Binding-site contacts:
Ligand atom N4 contacts residue DG1 of chain 1.E at 2.8 Å (h-bond).
Ligand atom OP2 contacts residue ALA99 of chain 1.A at 2.8 Å (h-bond).
Ligand atom O6 contacts residue DC8 of chain 1.E at 3.0 Å (h-bond).
Ligand atom N1 contacts residue DC5 of chain 1.E at 2.9 Å (h-bond).
Ligand atom N4 contacts residue DG3 of chain 1.E at 2.7 Å (h-bond).
Ligand atom O5' contacts residue ALA20 of chain 1.A at 3.2 Å.
Ligand atom O3' contacts residue ARG83 of chain 1.A at 3.2 Å (salt-bridge).
Ligand atom O6 contacts residue HIS100 of chain 1.A at 2.9 Å.
Ligand atom N2 contacts residue DC4 of chain 1.E at 2.7 Å (h-bond).
Ligand atom N4 contacts residue DG2 of chain 1.E at 2.6 Å (h-bond).
Ligand atom O2 contacts residue DG6 of chain 1.E at 2.8 Å (h-bond).
Ligand atom N4 contacts residue DG6 of chain 1.E at 3.1 Å (h-bond).
Ligand atom N1 contacts residue DC4 of chain 1.E at 2.9 Å (h-bond).
Ligand atom O2 contacts residue DG3 of chain 1.E at 2.8 Å (h-bond).
Ligand atom O6 contacts residue DC5 of chain 1.E at 2.8 Å (h-bond).
Ligand atom O6 contacts residue DC7 of chain 1.E at 2.9 Å (h-bond).
Ligand atom OP1 contacts residue ALA20 of chain 1.A at 3.1 Å (h-bond).
Ligand atom N1 contacts residue DC8 of chain 1.E at 2.9 Å (h-bond).
Ligand atom N7 contacts residue HIS100 of chain 1.A at 2.9 Å (h-bond).
Ligand atom N2 contacts residue DC8 of chain 1.E at 2.7 Å (h-bond).
Ligand atom OP2 contacts residue ARG71 of chain 1.A at 2.8 Å (salt-bridge).
Ligand atom OP1 contacts residue TYR29 of chain 1.A at 2.6 Å (h-bond).
Ligand atom N3 contacts residue DG6 of chain 1.E at 3.0 Å (h-bond).
Ligand atom N2 contacts residue DC7 of chain 1.E at 2.6 Å (h-bond).
Ligand atom O6 contacts residue DC4 of chain 1.E at 2.9 Å (h-bond).
Ligand atom O2 contacts residue DG2 of chain 1.E at 2.5 Å (h-bond).
Ligand atom O2 contacts residue DG1 of chain 1.E at 2.6 Å (h-bond).
Ligand atom O6 contacts residue DG6 of chain 1.E at 3.0 Å (h-bond).
Ligand atom N2 contacts residue DC5 of chain 1.E at 2.9 Å (h-bond).
Ligand atom N4 contacts residue GLY101 of chain 1.A at 3.2 Å (h-bond).
Ligand atom N7 contacts residue GLY101 of chain 1.A at 3.0 Å (h-bond).
Ligand atom N1 contacts residue DC7 of chain 1.E at 2.8 Å (h-bond).
Ligand atom N3 contacts residue DG3 of chain 1.E at 2.8 Å (h-bond).
Ligand atom O6 contacts residue HIS100 of chain 1.A at 3.0 Å.
Ligand atom OP2 contacts residue TYR29 of chain 1.A at 3.2 Å (h-bond).
Ligand atom N3 contacts residue DG2 of chain 1.E at 2.6 Å (h-bond).
Ligand atom C4' contacts residue LYS18 of chain 1.A at 3.2 Å.
Ligand atom OP1 contacts residue ARG83 of chain 1.A at 2.6 Å (salt-bridge).
Ligand atom N4 contacts residue ASP102 of chain 1.A at 2.7 Å (salt-bridge).
Ligand atom N3 contacts residue DG1 of chain 1.E at 2.7 Å (h-bond).

A protein and the small-molecule ligand that binds it are described below.
Small molecule (SMILES): Nc1ccn([C@H]2C[C@H](O[P](=O)(O)OC[C@H]3O[C@@H](n4cnc5c(=O)nc(N)[nH]c54)C[C@@H]3O[P](=O)(S)OC[C@H]3O[C@@H](n4cnc5c(=O)[nH]c(N)nc54)C[C@@H]3O[P](=O)(O)OC[C@H]3O[C@@H](n4ccc(N)nc4=O)C[C@@H]3O[P](=O)(O)OC[C@H]3O[C@@H](n4ccc(N)nc4=O)C[C@@H]3O[P](=O)(O)OC[C@H]3O[C@@H](n4ccc(N)nc4=O)C[C@@H]3O)[C@@H](CO[P](=O)(O)O[C@H]3C[C@H](n4cnc5c(=O)nc(N)[nH]c54)O[C@@H]3CO[P](=O)(O)O[C@H]3C[C@H](n4cnc5c(=O)nc(N)[nH]c54)O[C@@H]3CO)O2)c(=O)n1

Sequence of chain 1.A:
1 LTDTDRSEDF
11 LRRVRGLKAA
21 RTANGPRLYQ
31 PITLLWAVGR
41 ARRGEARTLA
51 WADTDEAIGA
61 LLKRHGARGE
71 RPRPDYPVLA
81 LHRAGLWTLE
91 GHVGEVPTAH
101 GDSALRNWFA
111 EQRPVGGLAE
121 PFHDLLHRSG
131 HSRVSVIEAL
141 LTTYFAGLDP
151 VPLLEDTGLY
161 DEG